Binding-site contacts:
Ligand atom C3 contacts residue ASP75 of chain 1.A at 3.3 Å.
Ligand atom C10 contacts residue ASN41 of chain 1.A at 3.7 Å.
Ligand atom C13 contacts residue ASP44 of chain 1.A at 3.8 Å.
Ligand atom O2 contacts residue ILE80 of chain 1.A at 3.3 Å.
Ligand atom C1 contacts residue THR169 of chain 1.A at 3.9 Å.
Ligand atom C1 contacts residue ILE80 of chain 1.A at 3.5 Å (hydrophobic).
Ligand atom O5 contacts residue ALA88 of chain 1.A at 3.5 Å.
Ligand atom C14 contacts residue ASN41 of chain 1.A at 3.6 Å.
Ligand atom O6 contacts residue ALA45 of chain 1.A at 3.4 Å.
Ligand atom C4 contacts residue ASP75 of chain 1.A at 3.3 Å.
Ligand atom O6 contacts residue ASP44 of chain 1.A at 3.2 Å (salt-bridge).
Ligand atom O4 contacts residue VAL171 of chain 1.A at 3.5 Å.
Ligand atom C16 contacts residue ALA45 of chain 1.A at 3.7 Å (hydrophobic).
Ligand atom C17 contacts residue GLY79 of chain 1.A at 3.5 Å.
Ligand atom O2 contacts residue GLY79 of chain 1.A at 3.4 Å.
Ligand atom CL1 contacts residue ASN41 of chain 1.A at 3.2 Å.
Ligand atom C13 contacts residue ASN41 of chain 1.A at 4.0 Å.
Ligand atom O4 contacts residue LEU38 of chain 1.A at 3.5 Å.
Ligand atom CL1 contacts residue VAL111 of chain 1.A at 3.7 Å.
Ligand atom O3 contacts residue THR169 of chain 1.A at 3.6 Å.
Ligand atom C8 contacts residue ILE80 of chain 1.A at 3.4 Å (hydrophobic).
Ligand atom O3 contacts residue ASP75 of chain 1.A at 2.5 Å (salt-bridge).
Ligand atom O3 contacts residue ALA45 of chain 1.A at 3.2 Å.
Ligand atom O4 contacts residue ASN41 of chain 1.A at 3.5 Å.
Ligand atom C4 contacts residue SER42 of chain 1.A at 3.8 Å.
Ligand atom C7 contacts residue ILE80 of chain 1.A at 3.9 Å (hydrophobic).
Ligand atom C12 contacts residue ASN41 of chain 1.A at 3.5 Å.
Ligand atom C5 contacts residue VAL171 of chain 1.A at 3.9 Å (hydrophobic).
Ligand atom C5 contacts residue ASN41 of chain 1.A at 3.5 Å.
Ligand atom C14 contacts residue ASP44 of chain 1.A at 4.0 Å.
Ligand atom C6 contacts residue ASN41 of chain 1.A at 3.6 Å.
Ligand atom C4 contacts residue ASN41 of chain 1.A at 3.8 Å.
Ligand atom C18 contacts residue GLY79 of chain 1.A at 3.8 Å.
Ligand atom CL1 contacts residue PHE89 of chain 1.A at 3.3 Å.
Ligand atom C11 contacts residue ASN41 of chain 1.A at 3.7 Å.
Ligand atom C14 contacts residue ALA45 of chain 1.A at 3.8 Å (hydrophobic).
Ligand atom C16 contacts residue ILE78 of chain 1.A at 3.9 Å (hydrophobic).
Ligand atom O1 contacts residue ILE80 of chain 1.A at 3.9 Å.
Ligand atom C3 contacts residue THR169 of chain 1.A at 3.8 Å.
Ligand atom O2 contacts residue THR169 of chain 1.A at 3.1 Å (h-bond).

Sequence of chain 1.A:
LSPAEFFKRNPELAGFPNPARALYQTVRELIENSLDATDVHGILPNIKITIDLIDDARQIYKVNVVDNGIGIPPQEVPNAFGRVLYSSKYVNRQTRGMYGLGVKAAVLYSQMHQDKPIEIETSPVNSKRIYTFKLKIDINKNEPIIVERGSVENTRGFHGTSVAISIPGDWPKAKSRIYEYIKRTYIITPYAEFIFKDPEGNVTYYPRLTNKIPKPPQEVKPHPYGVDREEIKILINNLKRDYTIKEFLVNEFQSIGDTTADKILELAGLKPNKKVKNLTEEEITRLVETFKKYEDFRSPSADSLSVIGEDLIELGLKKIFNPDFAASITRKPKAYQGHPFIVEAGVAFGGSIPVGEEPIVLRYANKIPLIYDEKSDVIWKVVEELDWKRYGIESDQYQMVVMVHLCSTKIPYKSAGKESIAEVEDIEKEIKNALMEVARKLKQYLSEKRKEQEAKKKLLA

A protein and the small-molecule ligand that binds it are described below.
Small molecule (SMILES): C[C@@H]1C[C@H]2O[C@@H]2/C=C\C=C\C(=O)Cc2c(Cl)c(O)cc(O)c2C(=O)O1